Sequence of chain 1.C:
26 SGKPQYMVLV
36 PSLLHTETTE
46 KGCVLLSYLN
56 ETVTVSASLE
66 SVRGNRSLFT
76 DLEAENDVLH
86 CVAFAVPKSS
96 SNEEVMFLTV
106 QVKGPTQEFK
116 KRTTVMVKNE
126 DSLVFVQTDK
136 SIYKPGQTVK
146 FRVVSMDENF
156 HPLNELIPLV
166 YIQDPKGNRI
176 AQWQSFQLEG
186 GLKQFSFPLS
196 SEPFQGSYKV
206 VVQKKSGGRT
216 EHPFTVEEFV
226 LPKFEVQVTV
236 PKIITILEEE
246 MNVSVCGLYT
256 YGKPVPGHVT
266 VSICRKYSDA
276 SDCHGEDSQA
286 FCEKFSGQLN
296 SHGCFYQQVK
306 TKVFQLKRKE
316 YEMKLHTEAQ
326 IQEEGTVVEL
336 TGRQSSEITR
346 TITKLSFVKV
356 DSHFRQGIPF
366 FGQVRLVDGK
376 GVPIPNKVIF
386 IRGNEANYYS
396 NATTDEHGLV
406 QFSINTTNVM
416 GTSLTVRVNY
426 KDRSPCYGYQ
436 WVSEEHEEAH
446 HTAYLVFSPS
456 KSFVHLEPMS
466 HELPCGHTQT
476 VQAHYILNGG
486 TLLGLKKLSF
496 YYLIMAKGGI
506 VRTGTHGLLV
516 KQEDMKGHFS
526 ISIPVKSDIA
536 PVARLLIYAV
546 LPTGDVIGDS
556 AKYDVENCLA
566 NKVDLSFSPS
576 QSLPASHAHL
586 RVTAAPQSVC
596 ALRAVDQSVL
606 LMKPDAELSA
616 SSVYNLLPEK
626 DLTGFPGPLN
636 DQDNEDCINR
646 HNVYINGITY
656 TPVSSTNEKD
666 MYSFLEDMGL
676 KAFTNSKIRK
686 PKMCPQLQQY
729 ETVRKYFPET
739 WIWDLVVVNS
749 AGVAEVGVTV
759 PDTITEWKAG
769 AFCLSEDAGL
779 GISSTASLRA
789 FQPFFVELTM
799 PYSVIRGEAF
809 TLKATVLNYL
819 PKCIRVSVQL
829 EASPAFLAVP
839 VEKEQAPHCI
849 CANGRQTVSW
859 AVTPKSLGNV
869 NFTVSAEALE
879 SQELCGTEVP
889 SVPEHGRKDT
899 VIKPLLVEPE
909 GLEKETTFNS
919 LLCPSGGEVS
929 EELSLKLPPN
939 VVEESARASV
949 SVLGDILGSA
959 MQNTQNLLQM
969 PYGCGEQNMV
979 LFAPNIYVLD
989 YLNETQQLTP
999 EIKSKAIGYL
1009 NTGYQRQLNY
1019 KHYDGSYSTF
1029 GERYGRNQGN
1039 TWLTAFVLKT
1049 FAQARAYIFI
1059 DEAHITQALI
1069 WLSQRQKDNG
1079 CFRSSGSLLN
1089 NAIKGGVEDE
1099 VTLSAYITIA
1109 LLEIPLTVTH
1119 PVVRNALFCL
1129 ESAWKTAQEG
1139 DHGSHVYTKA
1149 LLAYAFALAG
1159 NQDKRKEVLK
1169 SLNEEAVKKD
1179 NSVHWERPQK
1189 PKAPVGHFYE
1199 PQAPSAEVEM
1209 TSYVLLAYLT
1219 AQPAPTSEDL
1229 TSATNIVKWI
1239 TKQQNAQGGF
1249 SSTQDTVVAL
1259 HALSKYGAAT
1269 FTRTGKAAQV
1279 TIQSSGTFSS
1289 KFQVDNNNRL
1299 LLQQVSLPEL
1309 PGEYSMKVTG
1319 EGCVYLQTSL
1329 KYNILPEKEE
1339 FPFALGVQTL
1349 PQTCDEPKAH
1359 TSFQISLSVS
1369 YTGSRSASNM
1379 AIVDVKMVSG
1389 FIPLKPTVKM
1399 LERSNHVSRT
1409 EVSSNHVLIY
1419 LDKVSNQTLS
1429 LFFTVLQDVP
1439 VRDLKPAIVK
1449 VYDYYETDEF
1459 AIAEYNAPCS

Binding-site contacts:
Ligand atom C7 contacts residue GLN361 of chain 1.C at 3.1 Å.
Ligand atom C2 contacts residue GLN361 of chain 1.C at 4.2 Å.
Ligand atom N2 contacts residue GLN361 of chain 1.C at 3.5 Å (h-bond).
Ligand atom C2 contacts residue ASN410 of chain 1.C at 2.7 Å.
Ligand atom C4 contacts residue ASN410 of chain 1.C at 4.5 Å.
Ligand atom O4 contacts residue MET520 of chain 1.C at 3.5 Å.
Ligand atom O5 contacts residue ASN410 of chain 1.C at 2.8 Å (h-bond).
Ligand atom O3 contacts residue GLN361 of chain 1.C at 3.2 Å (h-bond).
Ligand atom N2 contacts residue ASN410 of chain 1.C at 2.8 Å (h-bond).
Ligand atom C8 contacts residue THR412 of chain 1.C at 3.2 Å.
Ligand atom O7 contacts residue THR411 of chain 1.C at 3.1 Å (h-bond).
Ligand atom C1 contacts residue ASN410 of chain 1.C at 1.6 Å.
Ligand atom N2 contacts residue THR412 of chain 1.C at 4.0 Å.
Ligand atom N2 contacts residue THR411 of chain 1.C at 2.5 Å (h-bond).
Ligand atom C7 contacts residue ASN410 of chain 1.C at 3.6 Å.
Ligand atom C8 contacts residue THR411 of chain 1.C at 3.7 Å.
Ligand atom O7 contacts residue THR412 of chain 1.C at 4.0 Å.
Ligand atom C3 contacts residue ASN410 of chain 1.C at 3.9 Å.
Ligand atom C8 contacts residue ASN410 of chain 1.C at 3.5 Å.
Ligand atom C7 contacts residue THR412 of chain 1.C at 3.5 Å.
Ligand atom C1 contacts residue THR411 of chain 1.C at 4.4 Å.
Ligand atom C5 contacts residue ASN410 of chain 1.C at 3.8 Å.
Ligand atom C7 contacts residue THR411 of chain 1.C at 2.8 Å.
Ligand atom C3 contacts residue GLN361 of chain 1.C at 4.2 Å.
Ligand atom C2 contacts residue THR411 of chain 1.C at 3.8 Å.
Ligand atom O6 contacts residue ASN410 of chain 1.C at 4.2 Å.
Ligand atom O7 contacts residue GLN361 of chain 1.C at 2.2 Å (h-bond).

This protein binds this small molecule.
Small molecule (SMILES): CC(=O)N[C@@H]1[C@@H](O)[C@H](O)[C@@H](CO)O[C@H]1O